Sequence of chain 1.C:
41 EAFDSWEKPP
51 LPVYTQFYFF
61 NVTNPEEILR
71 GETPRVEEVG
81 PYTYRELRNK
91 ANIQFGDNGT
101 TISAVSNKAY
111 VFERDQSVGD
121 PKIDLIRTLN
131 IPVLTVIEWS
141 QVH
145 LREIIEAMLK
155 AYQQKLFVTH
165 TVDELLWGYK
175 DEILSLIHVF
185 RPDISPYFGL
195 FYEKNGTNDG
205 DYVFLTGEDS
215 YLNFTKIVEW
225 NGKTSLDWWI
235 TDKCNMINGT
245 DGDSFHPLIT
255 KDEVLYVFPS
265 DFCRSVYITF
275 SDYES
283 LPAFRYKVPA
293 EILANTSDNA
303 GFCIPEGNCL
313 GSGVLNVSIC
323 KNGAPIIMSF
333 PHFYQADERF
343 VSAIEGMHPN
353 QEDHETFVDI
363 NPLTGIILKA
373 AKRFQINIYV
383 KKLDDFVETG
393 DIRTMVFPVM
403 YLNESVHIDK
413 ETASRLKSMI

Binding-site contacts:
Ligand atom O6 contacts residue PHE112 of chain 1.C at 4.3 Å.
Ligand atom O7 contacts residue ASN199 of chain 1.C at 4.3 Å.
Ligand atom C6 contacts residue VAL111 of chain 1.C at 3.8 Å (hydrophobic).
Ligand atom C5 contacts residue TYR110 of chain 1.C at 3.5 Å (hydrophobic).
Ligand atom C8 contacts residue GLY200 of chain 1.C at 3.8 Å.
Ligand atom C4 contacts residue TYR110 of chain 1.C at 3.9 Å (hydrophobic).
Ligand atom C2 contacts residue ASN199 of chain 1.C at 2.5 Å.
Ligand atom C2 contacts residue ALA109 of chain 1.C at 4.3 Å (hydrophobic).
Ligand atom C4 contacts residue VAL111 of chain 1.C at 4.1 Å (hydrophobic).
Ligand atom C6 contacts residue PHE112 of chain 1.C at 4.4 Å (hydrophobic).
Ligand atom O6 contacts residue TYR110 of chain 1.C at 4.0 Å.
Ligand atom C4 contacts residue ASN199 of chain 1.C at 4.2 Å.
Ligand atom C6 contacts residue TYR110 of chain 1.C at 3.2 Å (hydrophobic).
Ligand atom C1 contacts residue ASN199 of chain 1.C at 1.4 Å.
Ligand atom O6 contacts residue VAL111 of chain 1.C at 3.8 Å.
Ligand atom O7 contacts residue GLY200 of chain 1.C at 3.7 Å.
Ligand atom C7 contacts residue GLY200 of chain 1.C at 3.9 Å.
Ligand atom O5 contacts residue ASN199 of chain 1.C at 2.4 Å (h-bond).
Ligand atom C1 contacts residue TYR110 of chain 1.C at 3.9 Å (hydrophobic).
Ligand atom O5 contacts residue TYR110 of chain 1.C at 3.0 Å (h-bond).
Ligand atom O7 contacts residue ALA109 of chain 1.C at 3.5 Å.
Ligand atom C2 contacts residue TYR110 of chain 1.C at 4.4 Å (hydrophobic).
Ligand atom C3 contacts residue ASN199 of chain 1.C at 3.8 Å.
Ligand atom C7 contacts residue ASN199 of chain 1.C at 3.9 Å.
Ligand atom C5 contacts residue ASN199 of chain 1.C at 3.7 Å.
Ligand atom N2 contacts residue ASN199 of chain 1.C at 2.9 Å (h-bond).
Ligand atom C7 contacts residue ALA109 of chain 1.C at 4.4 Å (hydrophobic).
Ligand atom C8 contacts residue ASN199 of chain 1.C at 3.6 Å.
Ligand atom O4 contacts residue VAL111 of chain 1.C at 4.1 Å.

This protein binds this small molecule.
Small molecule (SMILES): CC(=O)N[C@@H]1[C@@H](O)[C@H](O)[C@@H](CO)O[C@H]1O